The small molecule below binds the protein below.
Small molecule (SMILES): COc1cccc2sc(NC(C)=O)nc12

Sequence of chain 1.A:
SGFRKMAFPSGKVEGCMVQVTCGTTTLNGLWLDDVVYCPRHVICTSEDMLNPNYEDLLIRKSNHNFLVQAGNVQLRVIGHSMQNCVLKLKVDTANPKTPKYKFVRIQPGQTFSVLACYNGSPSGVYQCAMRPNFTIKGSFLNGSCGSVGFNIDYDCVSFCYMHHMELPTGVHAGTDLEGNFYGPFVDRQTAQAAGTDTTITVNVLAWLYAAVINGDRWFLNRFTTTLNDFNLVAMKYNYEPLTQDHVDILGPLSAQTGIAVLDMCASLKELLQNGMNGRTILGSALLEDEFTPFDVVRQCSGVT

Binding-site contacts:
Ligand atom C1 contacts residue THR25 of chain 1.A at 3.6 Å.
Ligand atom C4 contacts residue THR25 of chain 1.A at 4.2 Å.
Ligand atom N contacts residue HIS41 of chain 1.A at 3.6 Å.
Ligand atom C3 contacts residue THR26 of chain 1.A at 4.3 Å.
Ligand atom C contacts residue SER46 of chain 1.A at 3.1 Å.
Ligand atom O1 contacts residue CYS145 of chain 1.A at 3.1 Å (h-bond).
Ligand atom C4 contacts residue THR26 of chain 1.A at 3.7 Å.
Ligand atom O1 contacts residue LEU141 of chain 1.A at 4.2 Å.
Ligand atom O contacts residue CYS44 of chain 1.A at 4.2 Å.
Ligand atom C contacts residue THR25 of chain 1.A at 4.2 Å.
Ligand atom C3 contacts residue THR25 of chain 1.A at 3.9 Å.
Ligand atom C3 contacts residue THR24 of chain 1.A at 3.9 Å.
Ligand atom S contacts residue THR26 of chain 1.A at 3.5 Å (h-bond).
Ligand atom O1 contacts residue GLY143 of chain 1.A at 2.8 Å (h-bond).
Ligand atom C9 contacts residue THR25 of chain 1.A at 3.7 Å.
Ligand atom C6 contacts residue GLY143 of chain 1.A at 4.4 Å.
Ligand atom C7 contacts residue HIS41 of chain 1.A at 4.3 Å.
Ligand atom C8 contacts residue HIS164 of chain 1.A at 4.0 Å.
Ligand atom C2 contacts residue THR24 of chain 1.A at 4.4 Å.
Ligand atom O contacts residue THR25 of chain 1.A at 4.1 Å.
Ligand atom C2 contacts residue THR25 of chain 1.A at 3.8 Å.
Ligand atom O1 contacts residue ASN142 of chain 1.A at 3.8 Å.
Ligand atom N1 contacts residue THR25 of chain 1.A at 4.3 Å.
Ligand atom C7 contacts residue CYS145 of chain 1.A at 2.8 Å (hydrophobic).
Ligand atom C6 contacts residue HIS41 of chain 1.A at 4.2 Å.
Ligand atom S contacts residue GLY143 of chain 1.A at 3.3 Å (h-bond).
Ligand atom N1 contacts residue HIS41 of chain 1.A at 4.1 Å.
Ligand atom C7 contacts residue SER144 of chain 1.A at 4.2 Å.
Ligand atom N contacts residue CYS145 of chain 1.A at 3.4 Å (h-bond).
Ligand atom C5 contacts residue THR26 of chain 1.A at 3.8 Å.
Ligand atom C contacts residue CYS44 of chain 1.A at 3.9 Å (hydrophobic).
Ligand atom C8 contacts residue CYS145 of chain 1.A at 1.8 Å (hydrophobic).
Ligand atom S contacts residue ASN142 of chain 1.A at 4.4 Å.
Ligand atom C5 contacts residue THR25 of chain 1.A at 4.0 Å.
Ligand atom C8 contacts residue HIS41 of chain 1.A at 4.4 Å.
Ligand atom O1 contacts residue SER144 of chain 1.A at 3.1 Å (h-bond).
Ligand atom C7 contacts residue GLY143 of chain 1.A at 3.9 Å.
Ligand atom C8 contacts residue HIS163 of chain 1.A at 4.2 Å.
Ligand atom C contacts residue THR45 of chain 1.A at 3.4 Å.
Ligand atom C8 contacts residue SER144 of chain 1.A at 4.3 Å.